The protein below binds the small molecule below.
Small molecule (SMILES): CC(=O)N[C@H]1[C@H](O[C@H]2[C@H](O)[C@@H](NC(C)=O)CO[C@@H]2CO)O[C@H](CO)[C@@H](O[C@@H]2O[C@H](CO[C@@H]3O[C@H](CO)[C@@H](O)[C@H](O)[C@@H]3O[C@@H]3O[C@H](CO)[C@@H](O[C@@H]4O[C@H](CO[C@]5(C(=O)O)C[C@H](O)[C@@H](NC(C)=O)[C@H]([C@H](O)[C@H](O)CO)O5)[C@H](O)[C@H](O)[C@H]4O)[C@H](O)[C@H]3NC(C)=O)[C@@H](O)[C@H](O)[C@@H]2O)[C@@H]1O

Sequence of chain 1.H:
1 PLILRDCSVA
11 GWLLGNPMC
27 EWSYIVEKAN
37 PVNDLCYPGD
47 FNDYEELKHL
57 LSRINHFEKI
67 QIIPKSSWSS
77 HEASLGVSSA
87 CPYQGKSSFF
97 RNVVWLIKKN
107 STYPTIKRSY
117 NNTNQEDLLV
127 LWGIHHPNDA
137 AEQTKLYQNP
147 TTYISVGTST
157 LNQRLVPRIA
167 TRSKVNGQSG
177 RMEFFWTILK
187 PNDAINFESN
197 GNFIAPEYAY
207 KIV

Binding-site contacts:
Ligand atom N2 contacts residue ASN106 of chain 1.H at 3.8 Å.
Ligand atom C6 contacts residue ASN106 of chain 1.H at 3.5 Å.
Ligand atom C3 contacts residue ASN106 of chain 1.H at 3.7 Å.
Ligand atom C5 contacts residue ASN106 of chain 1.H at 2.6 Å.
Ligand atom C2 contacts residue ASN106 of chain 1.H at 2.8 Å.
Ligand atom C1 contacts residue ASN106 of chain 1.H at 1.4 Å.
Ligand atom C4 contacts residue ASN106 of chain 1.H at 3.6 Å.
Ligand atom O6 contacts residue ASN106 of chain 1.H at 2.9 Å (h-bond).
Ligand atom O5 contacts residue ASN106 of chain 1.H at 1.3 Å (h-bond).